Binding-site contacts:
Ligand atom OE1 contacts residue THR163 of chain 1.A at 3.4 Å.
Ligand atom CD contacts residue TRP167 of chain 1.A at 3.5 Å (hydrophobic).
Ligand atom CA contacts residue GLU63 of chain 1.A at 3.5 Å.
Ligand atom CA contacts residue TYR7 of chain 1.A at 3.2 Å (hydrophobic).
Ligand atom O contacts residue HIS70 of chain 1.A at 3.2 Å.
Ligand atom N contacts residue GOL1 of chain 1.L at 3.0 Å (h-bond).
Ligand atom N contacts residue TYR171 of chain 1.A at 2.7 Å (h-bond).
Ligand atom OXT contacts residue TYR84 of chain 1.A at 2.7 Å (h-bond).
Ligand atom CG contacts residue GLU63 of chain 1.A at 3.4 Å.
Ligand atom OXT contacts residue THR143 of chain 1.A at 2.6 Å (h-bond).
Ligand atom O contacts residue LYS66 of chain 1.A at 2.9 Å (salt-bridge).
Ligand atom CB contacts residue GLU63 of chain 1.A at 3.5 Å.
Ligand atom CB contacts residue GLU63 of chain 1.A at 3.5 Å.
Ligand atom CA contacts residue TYR171 of chain 1.A at 3.4 Å (hydrophobic).
Ligand atom O contacts residue TYR7 of chain 1.A at 3.4 Å.
Ligand atom C10 contacts residue LEU156 of chain 1.A at 3.4 Å (hydrophobic).
Ligand atom OE1 contacts residue TRP167 of chain 1.A at 3.4 Å (h-bond).
Ligand atom N contacts residue TRP167 of chain 1.A at 3.5 Å.
Ligand atom N contacts residue TYR99 of chain 1.A at 3.1 Å (h-bond).
Ligand atom N contacts residue TYR7 of chain 1.A at 3.2 Å (h-bond).
Ligand atom OE2 contacts residue TRP167 of chain 1.A at 3.5 Å.
Ligand atom C9 contacts residue GLN155 of chain 1.A at 3.5 Å.
Ligand atom O contacts residue TYR159 of chain 1.A at 2.8 Å (h-bond).
Ligand atom C contacts residue TYR7 of chain 1.A at 3.2 Å (hydrophobic).
Ligand atom CA contacts residue GOL1 of chain 1.L at 3.4 Å.
Ligand atom N contacts residue GLU63 of chain 1.A at 2.8 Å (salt-bridge).
Ligand atom CA contacts residue ASP77 of chain 1.A at 3.3 Å.
Ligand atom O contacts residue THR73 of chain 1.A at 3.2 Å.
Ligand atom O contacts residue GOL1 of chain 1.L at 3.2 Å (h-bond).
Ligand atom O contacts residue TRP147 of chain 1.A at 2.7 Å (h-bond).
Ligand atom N contacts residue TYR159 of chain 1.A at 3.4 Å.
Ligand atom N contacts residue ASP77 of chain 1.A at 2.9 Å (salt-bridge).
Ligand atom N contacts residue TYR7 of chain 1.A at 3.5 Å (h-bond).
Ligand atom OG1 contacts residue GOL1 of chain 1.L at 3.5 Å (h-bond).
Ligand atom O contacts residue GOL1 of chain 1.L at 3.3 Å (h-bond).
Ligand atom O contacts residue LYS66 of chain 1.A at 3.5 Å.
Ligand atom CD2 contacts residue TRP147 of chain 1.A at 3.4 Å (hydrophobic).
Ligand atom C8 contacts residue GLN155 of chain 1.A at 3.3 Å.
Ligand atom CD2 contacts residue TYR99 of chain 1.A at 3.4 Å (hydrophobic).
Ligand atom CA contacts residue TYR159 of chain 1.A at 3.5 Å (hydrophobic).

A small-molecule ligand and the protein it binds are described below.
Small molecule (SMILES): CC(C)C[C@H](NC(=O)c1cccc(CNC(=O)CN(CCNC(=O)[C@H](C)NC(=O)[C@H](CC(C)C)NC(=O)[C@@H](N)CCC(=O)O)C(=O)Cc2c[nH]c3ccccc23)c1)C(=O)N[C@H](C(=O)N[C@H](C(=O)O)C(C)C)[C@@H](C)O

Sequence of chain 1.A:
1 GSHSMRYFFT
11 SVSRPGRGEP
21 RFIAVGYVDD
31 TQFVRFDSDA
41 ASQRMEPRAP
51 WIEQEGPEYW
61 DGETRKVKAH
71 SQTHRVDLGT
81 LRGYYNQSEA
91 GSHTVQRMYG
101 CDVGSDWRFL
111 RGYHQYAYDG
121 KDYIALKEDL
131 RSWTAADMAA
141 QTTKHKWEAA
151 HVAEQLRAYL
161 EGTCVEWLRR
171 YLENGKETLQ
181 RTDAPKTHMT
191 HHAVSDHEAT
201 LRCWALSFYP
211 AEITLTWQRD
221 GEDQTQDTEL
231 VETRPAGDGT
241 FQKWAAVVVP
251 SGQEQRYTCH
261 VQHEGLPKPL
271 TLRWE